A protein and the small-molecule ligand that binds it are described below.
Small molecule (SMILES): CC[C@@H](Oc1cccc(CN(CCCOc2ccc(OC)cc2)c2nc3ccccc3o2)c1)C(=O)O

Sequence of chain 1.A:
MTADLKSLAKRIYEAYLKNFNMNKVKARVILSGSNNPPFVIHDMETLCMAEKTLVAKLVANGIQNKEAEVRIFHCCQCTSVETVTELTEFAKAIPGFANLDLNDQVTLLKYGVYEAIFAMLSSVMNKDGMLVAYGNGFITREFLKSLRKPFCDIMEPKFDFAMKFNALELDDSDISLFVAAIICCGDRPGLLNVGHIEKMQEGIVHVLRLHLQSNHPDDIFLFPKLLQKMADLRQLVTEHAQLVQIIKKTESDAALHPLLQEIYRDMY

Binding-site contacts:
Ligand atom C16 contacts residue LEU126 of chain 1.A at 3.6 Å (hydrophobic).
Ligand atom C11 contacts residue THR84 of chain 1.A at 3.5 Å.
Ligand atom C30 contacts residue HIS245 of chain 1.A at 3.7 Å.
Ligand atom O01 contacts residue ILE122 of chain 1.A at 3.6 Å.
Ligand atom O05 contacts residue TYR119 of chain 1.A at 2.7 Å (h-bond).
Ligand atom C21 contacts residue PHE123 of chain 1.A at 3.6 Å (hydrophobic).
Ligand atom N08 contacts residue LEU126 of chain 1.A at 3.5 Å.
Ligand atom C30 contacts residue TYR119 of chain 1.A at 3.4 Å (hydrophobic).
Ligand atom C25 contacts residue VAL129 of chain 1.A at 3.7 Å (hydrophobic).
Ligand atom C27 contacts residue MET125 of chain 1.A at 3.7 Å (hydrophobic).
Ligand atom C15 contacts residue SER85 of chain 1.A at 3.3 Å.
Ligand atom O05 contacts residue SER85 of chain 1.A at 2.7 Å (h-bond).
Ligand atom C27 contacts residue LEU126 of chain 1.A at 3.7 Å (hydrophobic).
Ligand atom O04 contacts residue HIS245 of chain 1.A at 2.8 Å (h-bond).
Ligand atom C31 contacts residue CYS80 of chain 1.A at 3.6 Å (hydrophobic).
Ligand atom C10 contacts residue SER85 of chain 1.A at 3.5 Å.
Ligand atom C13 contacts residue THR84 of chain 1.A at 3.6 Å.
Ligand atom O02 contacts residue CYS80 of chain 1.A at 3.6 Å (h-bond).
Ligand atom C31 contacts residue VAL137 of chain 1.A at 3.8 Å (hydrophobic).
Ligand atom C35 contacts residue CYS80 of chain 1.A at 3.8 Å (hydrophobic).
Ligand atom O03 contacts residue HIS245 of chain 1.A at 3.1 Å.
Ligand atom C13 contacts residue LEU126 of chain 1.A at 3.8 Å (hydrophobic).
Ligand atom O02 contacts residue THR84 of chain 1.A at 3.4 Å (h-bond).
Ligand atom C22 contacts residue HIS245 of chain 1.A at 3.6 Å.
Ligand atom C10 contacts residue CYS81 of chain 1.A at 3.7 Å (hydrophobic).
Ligand atom C29 contacts residue CYS81 of chain 1.A at 3.7 Å (hydrophobic).
Ligand atom N08 contacts residue THR84 of chain 1.A at 3.7 Å.
Ligand atom C14 contacts residue CYS81 of chain 1.A at 3.8 Å (hydrophobic).
Ligand atom C19 contacts residue LEU126 of chain 1.A at 3.6 Å (hydrophobic).
Ligand atom C30 contacts residue SER85 of chain 1.A at 3.6 Å.
Ligand atom C29 contacts residue PHE78 of chain 1.A at 3.4 Å (hydrophobic).
Ligand atom C33 contacts residue CYS80 of chain 1.A at 3.6 Å (hydrophobic).
Ligand atom C26 contacts residue CYS80 of chain 1.A at 3.7 Å (hydrophobic).
Ligand atom O04 contacts residue TYR119 of chain 1.A at 3.2 Å (h-bond).
Ligand atom C21 contacts residue MET160 of chain 1.A at 3.4 Å (hydrophobic).
Ligand atom C15 contacts residue CYS81 of chain 1.A at 3.8 Å (hydrophobic).
Ligand atom C17 contacts residue HIS245 of chain 1.A at 3.8 Å.
Ligand atom O04 contacts residue TYR269 of chain 1.A at 2.7 Å (h-bond).
Ligand atom C24 contacts residue ILE122 of chain 1.A at 3.7 Å (hydrophobic).
Ligand atom C24 contacts residue LEU126 of chain 1.A at 3.8 Å (hydrophobic).